Sequence of chain 1.A:
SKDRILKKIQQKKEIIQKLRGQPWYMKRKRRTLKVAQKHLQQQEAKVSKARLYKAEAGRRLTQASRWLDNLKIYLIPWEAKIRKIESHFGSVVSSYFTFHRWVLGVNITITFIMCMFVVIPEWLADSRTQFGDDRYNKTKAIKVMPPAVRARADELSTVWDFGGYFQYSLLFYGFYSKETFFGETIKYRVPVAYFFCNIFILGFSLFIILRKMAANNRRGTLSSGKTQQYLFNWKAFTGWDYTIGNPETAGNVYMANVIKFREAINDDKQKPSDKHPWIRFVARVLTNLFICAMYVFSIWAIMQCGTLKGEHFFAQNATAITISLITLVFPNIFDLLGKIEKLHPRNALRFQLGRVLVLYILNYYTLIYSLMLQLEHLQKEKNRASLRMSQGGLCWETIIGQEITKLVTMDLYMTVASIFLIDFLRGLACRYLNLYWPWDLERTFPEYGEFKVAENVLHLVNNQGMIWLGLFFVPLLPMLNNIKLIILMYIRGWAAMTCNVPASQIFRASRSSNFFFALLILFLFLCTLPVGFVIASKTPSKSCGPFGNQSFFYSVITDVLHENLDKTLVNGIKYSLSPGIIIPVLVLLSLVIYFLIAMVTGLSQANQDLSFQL

A small-molecule ligand and the protein it binds are described below.
Small molecule (SMILES): CC(=O)N[C@H]1[C@H](O[C@H]2[C@H](O)[C@@H](NC(C)=O)CO[C@@H]2CO)O[C@H](CO)[C@@H](O)[C@@H]1O

Binding-site contacts:
Ligand atom O3 contacts residue GLY220 of chain 1.A at 4.5 Å.
Ligand atom O7 contacts residue ASN225 of chain 1.A at 3.8 Å.
Ligand atom C4 contacts residue ASN225 of chain 1.A at 4.2 Å.
Ligand atom O6 contacts residue ASN225 of chain 1.A at 4.1 Å.
Ligand atom O5 contacts residue ASN225 of chain 1.A at 2.3 Å (h-bond).
Ligand atom C8 contacts residue LYS228 of chain 1.A at 4.2 Å.
Ligand atom C7 contacts residue ASN225 of chain 1.A at 3.8 Å.
Ligand atom C3 contacts residue ASN225 of chain 1.A at 3.8 Å.
Ligand atom C1 contacts residue ASN225 of chain 1.A at 1.4 Å.
Ligand atom C2 contacts residue ASN225 of chain 1.A at 2.5 Å.
Ligand atom C2 contacts residue GLY220 of chain 1.A at 4.3 Å.
Ligand atom O6 contacts residue GLY220 of chain 1.A at 3.5 Å (h-bond).
Ligand atom N2 contacts residue ASN225 of chain 1.A at 2.9 Å (h-bond).
Ligand atom O5 contacts residue GLY220 of chain 1.A at 4.1 Å.
Ligand atom C5 contacts residue ASN225 of chain 1.A at 3.6 Å.